Binding-site contacts:
Ligand atom O6B contacts residue TYR241 of chain 1.B at 3.2 Å.
Ligand atom C5 contacts residue TYR154 of chain 1.B at 3.8 Å (hydrophobic).
Ligand atom C5 contacts residue LYS357 of chain 1.B at 4.0 Å.
Ligand atom O5 contacts residue GLU816 of chain 1.B at 3.7 Å.
Ligand atom O6A contacts residue ARG332 of chain 1.B at 2.8 Å (salt-bridge).
Ligand atom C1 contacts residue GLU816 of chain 1.B at 3.2 Å.
Ligand atom O6B contacts residue HIS334 of chain 1.B at 3.8 Å.
Ligand atom O2 contacts residue ASN520 of chain 1.B at 2.6 Å (h-bond).
Ligand atom O6B contacts residue ARG332 of chain 1.B at 3.0 Å (salt-bridge).
Ligand atom O4 contacts residue HIS391 of chain 1.B at 2.8 Å (h-bond).
Ligand atom C3 contacts residue ASN520 of chain 1.B at 4.0 Å.
Ligand atom C5 contacts residue HIS334 of chain 1.B at 3.5 Å.
Ligand atom C6 contacts residue HIS391 of chain 1.B at 3.6 Å.
Ligand atom C1 contacts residue LYS357 of chain 1.B at 4.0 Å.
Ligand atom O1 contacts residue LYS357 of chain 1.B at 3.8 Å.
Ligand atom C3 contacts residue TYR154 of chain 1.B at 3.4 Å (hydrophobic).
Ligand atom O4 contacts residue ILE392 of chain 1.B at 3.8 Å.
Ligand atom O5 contacts residue GLU294 of chain 1.B at 3.7 Å.
Ligand atom O6A contacts residue HIS391 of chain 1.B at 3.4 Å (h-bond).
Ligand atom O6A contacts residue GLU294 of chain 1.B at 3.8 Å.
Ligand atom O1 contacts residue SER361 of chain 1.B at 3.9 Å.
Ligand atom C4 contacts residue HIS391 of chain 1.B at 4.0 Å.
Ligand atom O5 contacts residue HIS391 of chain 1.B at 3.9 Å.
Ligand atom O3 contacts residue MET676 of chain 1.B at 4.0 Å.
Ligand atom O6B contacts residue GLU294 of chain 1.B at 3.5 Å (salt-bridge).
Ligand atom C6 contacts residue ARG332 of chain 1.B at 3.5 Å.
Ligand atom C6 contacts residue LYS357 of chain 1.B at 3.9 Å.
Ligand atom O6A contacts residue HIS334 of chain 1.B at 2.9 Å (h-bond).
Ligand atom O1 contacts residue GLU816 of chain 1.B at 2.6 Å (salt-bridge).
Ligand atom C6 contacts residue GLU294 of chain 1.B at 3.2 Å.
Ligand atom C2 contacts residue ASN520 of chain 1.B at 3.1 Å.
Ligand atom O5 contacts residue LYS357 of chain 1.B at 3.0 Å (salt-bridge).
Ligand atom C5 contacts residue GLU294 of chain 1.B at 3.0 Å.
Ligand atom C4 contacts residue TYR154 of chain 1.B at 3.6 Å (hydrophobic).
Ligand atom C6 contacts residue HIS334 of chain 1.B at 3.2 Å.
Ligand atom O3 contacts residue TRP432 of chain 1.B at 3.4 Å.
Ligand atom O3 contacts residue ASN520 of chain 1.B at 3.0 Å (h-bond).
Ligand atom C5 contacts residue HIS391 of chain 1.B at 4.0 Å.
Ligand atom O5 contacts residue HIS334 of chain 1.B at 3.5 Å (h-bond).
Ligand atom O6A contacts residue LYS357 of chain 1.B at 3.0 Å (salt-bridge).

The small molecule below binds the protein below.
Small molecule (SMILES): O=C(O)[C@H]1O[C@@H](O)[C@H](O)[C@@H](O)[C@H]1O

Sequence of chain 1.B:
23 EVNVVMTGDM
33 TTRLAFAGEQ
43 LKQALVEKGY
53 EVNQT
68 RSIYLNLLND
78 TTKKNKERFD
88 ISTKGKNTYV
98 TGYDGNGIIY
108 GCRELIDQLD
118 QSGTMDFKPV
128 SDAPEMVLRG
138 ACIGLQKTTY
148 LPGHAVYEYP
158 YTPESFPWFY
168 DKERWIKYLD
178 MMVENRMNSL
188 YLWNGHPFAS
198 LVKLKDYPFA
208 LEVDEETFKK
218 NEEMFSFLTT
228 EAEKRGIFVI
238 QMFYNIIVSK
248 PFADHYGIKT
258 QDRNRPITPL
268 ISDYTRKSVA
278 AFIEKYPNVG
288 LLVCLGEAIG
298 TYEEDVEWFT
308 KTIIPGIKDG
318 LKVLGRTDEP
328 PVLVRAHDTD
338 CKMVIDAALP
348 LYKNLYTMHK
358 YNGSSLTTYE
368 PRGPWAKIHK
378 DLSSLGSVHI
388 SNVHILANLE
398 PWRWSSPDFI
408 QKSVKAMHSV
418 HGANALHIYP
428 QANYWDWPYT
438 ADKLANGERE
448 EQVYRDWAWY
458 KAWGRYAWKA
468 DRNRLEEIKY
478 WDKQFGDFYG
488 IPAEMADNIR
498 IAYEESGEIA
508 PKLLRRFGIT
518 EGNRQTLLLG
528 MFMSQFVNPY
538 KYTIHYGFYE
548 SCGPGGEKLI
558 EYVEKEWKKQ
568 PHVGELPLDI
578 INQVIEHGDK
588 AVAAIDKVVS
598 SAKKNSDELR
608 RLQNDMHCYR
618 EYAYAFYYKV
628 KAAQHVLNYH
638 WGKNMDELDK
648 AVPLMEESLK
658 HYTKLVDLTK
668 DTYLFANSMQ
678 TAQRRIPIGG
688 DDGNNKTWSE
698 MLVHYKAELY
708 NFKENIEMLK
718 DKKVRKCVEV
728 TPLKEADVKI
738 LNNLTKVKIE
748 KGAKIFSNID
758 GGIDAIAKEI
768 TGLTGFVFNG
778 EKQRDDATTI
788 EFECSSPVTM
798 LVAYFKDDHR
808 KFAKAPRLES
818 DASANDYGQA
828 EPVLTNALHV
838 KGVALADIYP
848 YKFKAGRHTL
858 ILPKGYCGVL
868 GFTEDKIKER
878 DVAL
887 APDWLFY